Binding-site contacts:
Ligand atom CAM contacts residue THR101 of chain 1.B at 3.1 Å.
Ligand atom CAH contacts residue LYS160 of chain 1.B at 3.7 Å.
Ligand atom CAK contacts residue LEU163 of chain 1.B at 3.8 Å (hydrophobic).
Ligand atom NAA contacts residue LYS53 of chain 1.B at 3.1 Å (salt-bridge).
Ligand atom NAQ contacts residue ALA33 of chain 1.B at 3.7 Å.
Ligand atom CAG contacts residue ALA33 of chain 1.B at 3.5 Å (hydrophobic).
Ligand atom C2 contacts residue LYS32 of chain 1.B at 3.7 Å.
Ligand atom CAV contacts residue PHE103 of chain 1.B at 3.9 Å (hydrophobic).
Ligand atom NAN contacts residue HIS104 of chain 1.B at 3.2 Å (h-bond).
Ligand atom CAX contacts residue LEU163 of chain 1.B at 3.4 Å (hydrophobic).
Ligand atom NAQ contacts residue LYS160 of chain 1.B at 3.4 Å (salt-bridge).
Ligand atom NAS contacts residue ALA51 of chain 1.B at 3.6 Å.
Ligand atom NAN contacts residue ALA102 of chain 1.B at 3.7 Å.
Ligand atom CBB contacts residue LEU163 of chain 1.B at 3.6 Å (hydrophobic).
Ligand atom CA0 contacts residue ASN161 of chain 1.B at 3.3 Å.
Ligand atom CAJ contacts residue GLU105 of chain 1.B at 3.7 Å.
Ligand atom NAR contacts residue HIS104 of chain 1.B at 3.3 Å (h-bond).
Ligand atom CA0 contacts residue LYS160 of chain 1.B at 3.7 Å.
Ligand atom CAF contacts residue LYS160 of chain 1.B at 3.5 Å.
Ligand atom C4 contacts residue ASP111 of chain 1.B at 3.7 Å.
Ligand atom C5 contacts residue GLY107 of chain 1.B at 3.7 Å.
Ligand atom NAR contacts residue PHE103 of chain 1.B at 3.5 Å.
Ligand atom CAJ contacts residue PHE103 of chain 1.B at 3.5 Å (hydrophobic).
Ligand atom CAM contacts residue ALA51 of chain 1.B at 3.4 Å (hydrophobic).
Ligand atom CAJ contacts residue HIS104 of chain 1.B at 3.3 Å.
Ligand atom CAF contacts residue LEU163 of chain 1.B at 3.9 Å (hydrophobic).
Ligand atom CBB contacts residue LEU81 of chain 1.B at 3.7 Å (hydrophobic).
Ligand atom CAJ contacts residue GLY107 of chain 1.B at 3.6 Å.
Ligand atom CAU contacts residue LYS160 of chain 1.B at 3.4 Å.
Ligand atom CAD contacts residue GLU105 of chain 1.B at 3.1 Å.
Ligand atom CAL contacts residue VAL40 of chain 1.B at 3.6 Å (hydrophobic).
Ligand atom CAB contacts residue ASP174 of chain 1.B at 3.4 Å.
Ligand atom NAS contacts residue PHE103 of chain 1.B at 3.8 Å.
Ligand atom NAS contacts residue LEU163 of chain 1.B at 3.5 Å.
Ligand atom NAS contacts residue ALA102 of chain 1.B at 3.1 Å (h-bond).
Ligand atom N3 contacts residue LYS32 of chain 1.B at 3.7 Å.
Ligand atom NAA contacts residue ASP174 of chain 1.B at 3.1 Å (salt-bridge).
Ligand atom CAG contacts residue LYS160 of chain 1.B at 3.8 Å.
Ligand atom NAN contacts residue PHE103 of chain 1.B at 3.5 Å.
Ligand atom N3 contacts residue ASP111 of chain 1.B at 3.5 Å (salt-bridge).

Sequence of chain 1.B:
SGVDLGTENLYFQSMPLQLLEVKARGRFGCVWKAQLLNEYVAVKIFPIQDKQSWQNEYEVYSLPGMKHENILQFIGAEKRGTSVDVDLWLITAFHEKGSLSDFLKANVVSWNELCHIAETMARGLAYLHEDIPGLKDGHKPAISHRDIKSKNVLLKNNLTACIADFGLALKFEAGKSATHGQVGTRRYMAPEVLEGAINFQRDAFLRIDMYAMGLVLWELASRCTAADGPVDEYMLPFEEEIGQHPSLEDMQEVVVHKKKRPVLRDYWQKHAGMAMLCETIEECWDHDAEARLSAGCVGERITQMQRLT

This protein binds this small molecule.
Small molecule (SMILES): N#CCC1C=CC(=Nc2nc(Nc3cc(C4CC4)[nH]n3)c3ccccc3n2)C=C1